Sequence of chain 2.B:
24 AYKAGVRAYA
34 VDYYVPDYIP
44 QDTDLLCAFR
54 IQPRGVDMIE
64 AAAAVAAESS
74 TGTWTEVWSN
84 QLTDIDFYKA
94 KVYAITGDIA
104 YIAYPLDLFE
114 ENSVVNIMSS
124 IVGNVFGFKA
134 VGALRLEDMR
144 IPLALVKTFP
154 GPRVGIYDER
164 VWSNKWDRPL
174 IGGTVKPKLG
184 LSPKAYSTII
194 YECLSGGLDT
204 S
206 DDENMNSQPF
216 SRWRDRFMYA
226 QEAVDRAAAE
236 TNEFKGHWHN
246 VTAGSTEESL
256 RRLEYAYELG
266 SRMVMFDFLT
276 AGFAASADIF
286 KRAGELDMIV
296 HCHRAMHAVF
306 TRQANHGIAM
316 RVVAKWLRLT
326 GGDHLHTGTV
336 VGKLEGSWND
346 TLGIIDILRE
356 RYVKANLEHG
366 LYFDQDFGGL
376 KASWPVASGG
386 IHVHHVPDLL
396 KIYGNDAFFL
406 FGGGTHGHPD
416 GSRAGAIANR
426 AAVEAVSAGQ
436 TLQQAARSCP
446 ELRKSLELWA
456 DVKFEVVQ

Binding-site contacts:
Ligand atom O3P contacts residue THR76 of chain 2.A at 2.7 Å (h-bond).
Ligand atom O5P contacts residue LEU339 of chain 2.B at 3.4 Å.
Ligand atom O1P contacts residue LYS338 of chain 2.B at 2.9 Å (salt-bridge).
Ligand atom O1P contacts residue GLY385 of chain 2.B at 3.0 Å (h-bond).
Ligand atom O3 contacts residue ASN127 of chain 2.A at 3.4 Å (h-bond).
Ligand atom C contacts residue MG1 of chain 2.H at 2.9 Å.
Ligand atom O1 contacts residue LYS179 of chain 2.B at 3.2 Å (salt-bridge).
Ligand atom O5P contacts residue ARG299 of chain 2.B at 3.1 Å (salt-bridge).
Ligand atom O6 contacts residue ASN127 of chain 2.A at 3.0 Å (h-bond).
Ligand atom O1P contacts residue TRP77 of chain 2.A at 3.1 Å.
Ligand atom O6 contacts residue GLU208 of chain 2.B at 3.1 Å (salt-bridge).
Ligand atom O6 contacts residue LYS181 of chain 2.B at 2.7 Å (salt-bridge).
Ligand atom O2 contacts residue KCX205 of chain 2.B at 3.3 Å (h-bond).
Ligand atom O3P contacts residue GLY408 of chain 2.B at 2.6 Å (h-bond).
Ligand atom O6P contacts residue HIS331 of chain 2.B at 2.7 Å (h-bond).
Ligand atom O5 contacts residue LEU339 of chain 2.B at 3.3 Å.
Ligand atom O6P contacts residue SER383 of chain 2.B at 3.4 Å (h-bond).
Ligand atom O3P contacts residue LYS179 of chain 2.B at 3.2 Å.
Ligand atom C contacts residue ASN127 of chain 2.A at 3.4 Å.
Ligand atom O3 contacts residue HIS298 of chain 2.B at 3.0 Å (h-bond).
Ligand atom O2P contacts residue GLY407 of chain 2.B at 2.9 Å (h-bond).
Ligand atom O3P contacts residue GLY407 of chain 2.B at 3.4 Å.
Ligand atom O2 contacts residue ASP207 of chain 2.B at 3.4 Å (salt-bridge).
Ligand atom O3 contacts residue KCX205 of chain 2.B at 2.5 Å (h-bond).
Ligand atom O6 contacts residue MG1 of chain 2.H at 2.2 Å.
Ligand atom O2 contacts residue MG1 of chain 2.H at 2.4 Å.
Ligand atom O4P contacts residue ARG299 of chain 2.B at 2.8 Å (salt-bridge).
Ligand atom O2 contacts residue LYS179 of chain 2.B at 2.8 Å (salt-bridge).
Ligand atom O3 contacts residue GLU208 of chain 2.B at 2.8 Å (salt-bridge).
Ligand atom O2 contacts residue THR177 of chain 2.B at 2.9 Å (h-bond).
Ligand atom O4 contacts residue GLY384 of chain 2.B at 3.2 Å.
Ligand atom C3 contacts residue KCX205 of chain 2.B at 3.1 Å.
Ligand atom O1P contacts residue THR76 of chain 2.A at 3.3 Å (h-bond).
Ligand atom O4 contacts residue SER383 of chain 2.B at 3.0 Å (h-bond).
Ligand atom C2 contacts residue MG1 of chain 2.H at 2.9 Å.
Ligand atom O6 contacts residue ASP207 of chain 2.B at 3.0 Å (salt-bridge).
Ligand atom O3 contacts residue MG1 of chain 2.H at 2.1 Å.
Ligand atom O6 contacts residue LYS179 of chain 2.B at 3.4 Å (salt-bridge).
Ligand atom C3 contacts residue MG1 of chain 2.H at 3.0 Å.
Ligand atom O7 contacts residue LYS338 of chain 2.B at 3.1 Å (salt-bridge).

Sequence of chain 2.A:
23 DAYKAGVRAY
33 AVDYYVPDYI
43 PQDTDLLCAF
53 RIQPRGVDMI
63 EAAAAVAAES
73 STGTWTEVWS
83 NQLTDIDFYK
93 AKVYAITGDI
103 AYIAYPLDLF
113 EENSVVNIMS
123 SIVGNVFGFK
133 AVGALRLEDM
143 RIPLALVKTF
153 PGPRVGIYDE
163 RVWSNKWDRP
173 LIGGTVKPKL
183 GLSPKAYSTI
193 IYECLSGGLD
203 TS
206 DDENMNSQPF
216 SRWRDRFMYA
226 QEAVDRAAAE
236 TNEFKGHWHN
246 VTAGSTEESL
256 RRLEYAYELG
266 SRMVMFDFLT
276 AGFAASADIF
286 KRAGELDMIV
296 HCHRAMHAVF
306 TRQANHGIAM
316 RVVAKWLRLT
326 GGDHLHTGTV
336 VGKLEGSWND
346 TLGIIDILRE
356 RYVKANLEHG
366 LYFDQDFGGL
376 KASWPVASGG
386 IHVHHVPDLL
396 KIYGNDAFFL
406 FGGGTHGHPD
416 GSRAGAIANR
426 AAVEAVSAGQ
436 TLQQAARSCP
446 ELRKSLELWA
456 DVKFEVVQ

A protein and the small-molecule ligand that binds it are described below.
Small molecule (SMILES): O=C(O)[C@@](O)(COP(=O)(O)O)[C@H](O)[C@H](O)COP(=O)(O)O